Sequence of chain 1.A:
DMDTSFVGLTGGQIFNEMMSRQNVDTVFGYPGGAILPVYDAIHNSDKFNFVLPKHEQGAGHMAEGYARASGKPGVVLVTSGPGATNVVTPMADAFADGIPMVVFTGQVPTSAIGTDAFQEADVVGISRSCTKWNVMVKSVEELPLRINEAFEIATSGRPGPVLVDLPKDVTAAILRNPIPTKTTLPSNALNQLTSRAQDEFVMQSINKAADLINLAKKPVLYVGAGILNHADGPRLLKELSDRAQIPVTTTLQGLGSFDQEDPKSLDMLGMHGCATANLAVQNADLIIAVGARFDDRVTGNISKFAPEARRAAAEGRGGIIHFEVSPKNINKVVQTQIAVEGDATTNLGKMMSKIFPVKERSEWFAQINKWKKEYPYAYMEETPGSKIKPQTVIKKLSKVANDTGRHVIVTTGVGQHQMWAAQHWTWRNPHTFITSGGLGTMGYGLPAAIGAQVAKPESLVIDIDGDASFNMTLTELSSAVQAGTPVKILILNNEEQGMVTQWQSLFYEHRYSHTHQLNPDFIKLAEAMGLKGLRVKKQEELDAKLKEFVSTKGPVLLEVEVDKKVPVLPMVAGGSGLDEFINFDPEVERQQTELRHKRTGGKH

The small molecule below binds the protein below.
Small molecule (SMILES): COC(=O)c1ccccc1CS(=O)(=O)NC(=O)Nc1nc(OC)cc(OC)n1

Binding-site contacts:
Ligand atom C2 contacts residue GLY73 of chain 1.A at 3.7 Å.
Ligand atom OAS contacts residue PHE158 of chain 1.A at 3.2 Å.
Ligand atom N1 contacts residue ARG337 of chain 1.B at 3.1 Å (salt-bridge).
Ligand atom NAP contacts residue GLY73 of chain 1.A at 2.7 Å (h-bond).
Ligand atom OAD contacts residue LYS208 of chain 1.A at 2.3 Å (salt-bridge).
Ligand atom CBA contacts residue ARG337 of chain 1.B at 3.7 Å.
Ligand atom OAT contacts residue TRP543 of chain 1.B at 3.5 Å.
Ligand atom CAH contacts residue ASP336 of chain 1.B at 3.7 Å.
Ligand atom CAU contacts residue GLY73 of chain 1.A at 3.2 Å.
Ligand atom CAB contacts residue ARG337 of chain 1.B at 3.6 Å.
Ligand atom OAE contacts residue ALA74 of chain 1.A at 3.7 Å.
Ligand atom C2 contacts residue TRP543 of chain 1.B at 3.5 Å (hydrophobic).
Ligand atom CAW contacts residue ARG337 of chain 1.B at 3.4 Å.
Ligand atom N3 contacts residue TRP543 of chain 1.B at 3.5 Å.
Ligand atom C6 contacts residue ARG337 of chain 1.B at 3.3 Å.
Ligand atom CAA contacts residue GLY73 of chain 1.A at 3.5 Å.
Ligand atom C4 contacts residue TRP543 of chain 1.B at 3.4 Å (hydrophobic).
Ligand atom OAE contacts residue VAL148 of chain 1.A at 3.3 Å.
Ligand atom N3 contacts residue GLY73 of chain 1.A at 3.3 Å.
Ligand atom OAS contacts residue ARG337 of chain 1.B at 2.7 Å (salt-bridge).
Ligand atom OAT contacts residue MET539 of chain 1.B at 3.2 Å.
Ligand atom CAU contacts residue LYS208 of chain 1.A at 3.5 Å.
Ligand atom NAQ contacts residue TRP543 of chain 1.B at 3.5 Å.
Ligand atom CAK contacts residue VAL148 of chain 1.A at 3.5 Å (hydrophobic).
Ligand atom CAH contacts residue ARG337 of chain 1.B at 3.5 Å.
Ligand atom C6 contacts residue PHE158 of chain 1.A at 3.7 Å (hydrophobic).
Ligand atom CAK contacts residue PHE158 of chain 1.A at 3.4 Å (hydrophobic).
Ligand atom SBB contacts residue ARG337 of chain 1.B at 3.4 Å (salt-bridge).
Ligand atom CAI contacts residue ASP336 of chain 1.B at 3.5 Å.
Ligand atom NAP contacts residue TRP543 of chain 1.B at 3.6 Å.
Ligand atom CAU contacts residue TRP543 of chain 1.B at 3.5 Å (hydrophobic).
Ligand atom CAW contacts residue PRO149 of chain 1.A at 3.5 Å (hydrophobic).
Ligand atom CBA contacts residue PRO149 of chain 1.A at 3.6 Å (hydrophobic).
Ligand atom CAB contacts residue MET311 of chain 1.B at 3.6 Å (hydrophobic).
Ligand atom NAQ contacts residue ARG337 of chain 1.B at 3.3 Å (salt-bridge).
Ligand atom N1 contacts residue TRP543 of chain 1.B at 3.5 Å.
Ligand atom OAG contacts residue ARG337 of chain 1.B at 2.3 Å (salt-bridge).
Ligand atom OAD contacts residue GLY73 of chain 1.A at 3.0 Å (h-bond).
Ligand atom CAI contacts residue ALA157 of chain 1.A at 3.5 Å (hydrophobic).
Ligand atom CAJ contacts residue ARG337 of chain 1.B at 3.3 Å.

Sequence of chain 1.B:
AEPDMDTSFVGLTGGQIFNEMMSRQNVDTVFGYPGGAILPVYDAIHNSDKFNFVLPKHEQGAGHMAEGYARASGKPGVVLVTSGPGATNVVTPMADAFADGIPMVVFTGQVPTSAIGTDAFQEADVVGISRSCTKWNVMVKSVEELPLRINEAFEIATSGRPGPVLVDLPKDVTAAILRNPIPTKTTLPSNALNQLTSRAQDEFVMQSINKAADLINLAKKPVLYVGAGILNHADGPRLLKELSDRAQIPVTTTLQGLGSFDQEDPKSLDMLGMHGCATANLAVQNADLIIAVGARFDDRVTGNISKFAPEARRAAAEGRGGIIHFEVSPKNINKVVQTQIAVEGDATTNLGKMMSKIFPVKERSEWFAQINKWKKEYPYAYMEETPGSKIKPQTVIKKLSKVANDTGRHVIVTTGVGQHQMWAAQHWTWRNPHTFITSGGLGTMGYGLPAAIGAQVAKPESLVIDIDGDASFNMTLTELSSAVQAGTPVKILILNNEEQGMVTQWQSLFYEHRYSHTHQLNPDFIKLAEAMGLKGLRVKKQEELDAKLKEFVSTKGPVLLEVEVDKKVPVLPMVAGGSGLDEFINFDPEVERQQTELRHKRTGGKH